Sequence of chain 1.C:
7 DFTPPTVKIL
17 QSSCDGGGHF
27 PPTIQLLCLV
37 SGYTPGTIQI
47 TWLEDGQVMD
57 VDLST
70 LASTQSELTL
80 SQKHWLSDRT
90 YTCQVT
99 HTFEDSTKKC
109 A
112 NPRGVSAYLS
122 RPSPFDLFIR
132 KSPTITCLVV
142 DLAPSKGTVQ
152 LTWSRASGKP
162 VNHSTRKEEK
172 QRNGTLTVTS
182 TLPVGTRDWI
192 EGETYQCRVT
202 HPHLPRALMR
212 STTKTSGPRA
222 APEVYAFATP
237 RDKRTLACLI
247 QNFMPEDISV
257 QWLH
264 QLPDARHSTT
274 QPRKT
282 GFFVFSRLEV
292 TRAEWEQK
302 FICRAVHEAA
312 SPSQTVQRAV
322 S

The small molecule below binds the protein below.
Small molecule (SMILES): CC(=O)N[C@@H]1[C@@H](O)[C@H](O)[C@@H](CO)O[C@H]1O

Binding-site contacts:
Ligand atom C6 contacts residue GLN172 of chain 1.C at 4.1 Å.
Ligand atom C1 contacts residue THR176 of chain 1.C at 3.7 Å.
Ligand atom C3 contacts residue THR176 of chain 1.C at 4.4 Å.
Ligand atom N2 contacts residue ASN174 of chain 1.C at 2.8 Å (h-bond).
Ligand atom C5 contacts residue GLN172 of chain 1.C at 4.0 Å.
Ligand atom C8 contacts residue ASN174 of chain 1.C at 3.5 Å.
Ligand atom N2 contacts residue THR176 of chain 1.C at 4.2 Å.
Ligand atom C1 contacts residue ASP51 of chain 1.C at 4.2 Å.
Ligand atom N2 contacts residue ASP142 of chain 1.C at 3.0 Å (salt-bridge).
Ligand atom C2 contacts residue ASN174 of chain 1.C at 2.4 Å.
Ligand atom C4 contacts residue ASN174 of chain 1.C at 4.2 Å.
Ligand atom O6 contacts residue ASP51 of chain 1.C at 3.6 Å (salt-bridge).
Ligand atom C3 contacts residue ASN174 of chain 1.C at 3.7 Å.
Ligand atom C5 contacts residue ASN174 of chain 1.C at 3.7 Å.
Ligand atom C6 contacts residue ASP51 of chain 1.C at 3.8 Å.
Ligand atom C2 contacts residue THR176 of chain 1.C at 4.3 Å.
Ligand atom O5 contacts residue ASP51 of chain 1.C at 3.5 Å (salt-bridge).
Ligand atom C2 contacts residue ASP142 of chain 1.C at 3.9 Å.
Ligand atom O5 contacts residue ASN174 of chain 1.C at 2.4 Å (h-bond).
Ligand atom O3 contacts residue ASP142 of chain 1.C at 3.4 Å (salt-bridge).
Ligand atom C3 contacts residue ASP142 of chain 1.C at 3.8 Å.
Ligand atom O7 contacts residue ASN174 of chain 1.C at 4.3 Å.
Ligand atom C8 contacts residue ASP87 of chain 1.C at 4.2 Å.
Ligand atom C5 contacts residue ASP51 of chain 1.C at 4.2 Å.
Ligand atom C7 contacts residue ASN174 of chain 1.C at 3.4 Å.
Ligand atom C1 contacts residue ASN174 of chain 1.C at 1.4 Å.
Ligand atom C8 contacts residue ASP51 of chain 1.C at 4.5 Å.
Ligand atom O7 contacts residue ASP142 of chain 1.C at 3.5 Å (salt-bridge).
Ligand atom O5 contacts residue GLN172 of chain 1.C at 3.8 Å.
Ligand atom C7 contacts residue ASP142 of chain 1.C at 3.6 Å.
Ligand atom O6 contacts residue GLN172 of chain 1.C at 3.0 Å (h-bond).